Sequence of chain 1.B:
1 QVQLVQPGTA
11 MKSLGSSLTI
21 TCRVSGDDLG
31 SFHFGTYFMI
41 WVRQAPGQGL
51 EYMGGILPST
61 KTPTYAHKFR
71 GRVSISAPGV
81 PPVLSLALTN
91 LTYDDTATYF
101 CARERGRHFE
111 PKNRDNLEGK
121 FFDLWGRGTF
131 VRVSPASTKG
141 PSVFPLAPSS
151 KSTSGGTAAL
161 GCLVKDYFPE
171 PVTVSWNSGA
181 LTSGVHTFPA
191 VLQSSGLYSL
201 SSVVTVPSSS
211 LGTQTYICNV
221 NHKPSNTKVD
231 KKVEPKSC

Binding-site contacts:
Ligand atom C1 contacts residue THR215 of chain 1.B at 4.2 Å.
Ligand atom O6 contacts residue LYS232 of chain 1.B at 3.7 Å.
Ligand atom C4 contacts residue GLY212 of chain 1.B at 3.5 Å.
Ligand atom C3 contacts residue GLY212 of chain 1.B at 4.2 Å.
Ligand atom C1 contacts residue GLY212 of chain 1.B at 4.0 Å.
Ligand atom C2 contacts residue LYS232 of chain 1.B at 3.8 Å.
Ligand atom C1 contacts residue THR213 of chain 1.B at 4.0 Å.
Ligand atom C3 contacts residue LEU211 of chain 1.B at 4.3 Å (hydrophobic).
Ligand atom O6 contacts residue GLU234 of chain 1.B at 4.2 Å.
Ligand atom O5 contacts residue THR215 of chain 1.B at 2.7 Å (h-bond).
Ligand atom O5 contacts residue LYS232 of chain 1.B at 3.4 Å (salt-bridge).
Ligand atom C2 contacts residue THR215 of chain 1.B at 3.9 Å.
Ligand atom O6 contacts residue PRO235 of chain 1.B at 4.4 Å.
Ligand atom O5 contacts residue GLN214 of chain 1.B at 4.5 Å.
Ligand atom C4 contacts residue LEU211 of chain 1.B at 4.4 Å (hydrophobic).

A small-molecule ligand and the protein it binds are described below.
Small molecule (SMILES): C[C@@H](O)[C@@H](C)O